The protein below binds the small molecule below.
Small molecule (SMILES): CC(=O)N[C@@H]1[C@@H](O)[C@H](O)[C@@H](CO)O[C@H]1O

Binding-site contacts:
Ligand atom C2 contacts residue ASN87 of chain 15.B at 2.4 Å.
Ligand atom O7 contacts residue ASP85 of chain 15.B at 4.3 Å.
Ligand atom C3 contacts residue ASN87 of chain 15.B at 3.7 Å.
Ligand atom O4 contacts residue LEU151 of chain 15.B at 3.7 Å.
Ligand atom N2 contacts residue ASN87 of chain 15.B at 2.9 Å (h-bond).
Ligand atom C5 contacts residue LEU151 of chain 15.B at 4.1 Å (hydrophobic).
Ligand atom C6 contacts residue LEU151 of chain 15.B at 3.8 Å (hydrophobic).
Ligand atom O5 contacts residue SER89 of chain 15.B at 4.1 Å.
Ligand atom O5 contacts residue SER79 of chain 15.B at 4.4 Å.
Ligand atom C4 contacts residue ASN87 of chain 15.B at 4.2 Å.
Ligand atom O6 contacts residue LEU151 of chain 15.B at 3.4 Å.
Ligand atom C5 contacts residue SER89 of chain 15.B at 4.3 Å.
Ligand atom C7 contacts residue ASN87 of chain 15.B at 3.6 Å.
Ligand atom O7 contacts residue ASN87 of chain 15.B at 3.9 Å.
Ligand atom C4 contacts residue LEU151 of chain 15.B at 4.4 Å (hydrophobic).
Ligand atom C1 contacts residue SER89 of chain 15.B at 4.5 Å.
Ligand atom O5 contacts residue ASN87 of chain 15.B at 2.3 Å (h-bond).
Ligand atom C1 contacts residue ASN87 of chain 15.B at 1.4 Å.
Ligand atom C5 contacts residue ASN87 of chain 15.B at 3.7 Å.

Sequence of chain 15.B:
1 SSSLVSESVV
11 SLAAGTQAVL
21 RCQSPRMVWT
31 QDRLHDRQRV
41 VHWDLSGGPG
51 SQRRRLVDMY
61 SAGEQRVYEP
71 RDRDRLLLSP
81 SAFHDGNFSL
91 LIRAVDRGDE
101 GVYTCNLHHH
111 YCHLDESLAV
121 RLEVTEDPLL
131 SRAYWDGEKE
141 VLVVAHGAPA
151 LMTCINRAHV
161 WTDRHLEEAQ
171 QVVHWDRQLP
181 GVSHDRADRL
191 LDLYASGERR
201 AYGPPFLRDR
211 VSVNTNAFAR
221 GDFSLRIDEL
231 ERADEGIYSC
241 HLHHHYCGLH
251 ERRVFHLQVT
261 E